Sequence of chain 1.D:
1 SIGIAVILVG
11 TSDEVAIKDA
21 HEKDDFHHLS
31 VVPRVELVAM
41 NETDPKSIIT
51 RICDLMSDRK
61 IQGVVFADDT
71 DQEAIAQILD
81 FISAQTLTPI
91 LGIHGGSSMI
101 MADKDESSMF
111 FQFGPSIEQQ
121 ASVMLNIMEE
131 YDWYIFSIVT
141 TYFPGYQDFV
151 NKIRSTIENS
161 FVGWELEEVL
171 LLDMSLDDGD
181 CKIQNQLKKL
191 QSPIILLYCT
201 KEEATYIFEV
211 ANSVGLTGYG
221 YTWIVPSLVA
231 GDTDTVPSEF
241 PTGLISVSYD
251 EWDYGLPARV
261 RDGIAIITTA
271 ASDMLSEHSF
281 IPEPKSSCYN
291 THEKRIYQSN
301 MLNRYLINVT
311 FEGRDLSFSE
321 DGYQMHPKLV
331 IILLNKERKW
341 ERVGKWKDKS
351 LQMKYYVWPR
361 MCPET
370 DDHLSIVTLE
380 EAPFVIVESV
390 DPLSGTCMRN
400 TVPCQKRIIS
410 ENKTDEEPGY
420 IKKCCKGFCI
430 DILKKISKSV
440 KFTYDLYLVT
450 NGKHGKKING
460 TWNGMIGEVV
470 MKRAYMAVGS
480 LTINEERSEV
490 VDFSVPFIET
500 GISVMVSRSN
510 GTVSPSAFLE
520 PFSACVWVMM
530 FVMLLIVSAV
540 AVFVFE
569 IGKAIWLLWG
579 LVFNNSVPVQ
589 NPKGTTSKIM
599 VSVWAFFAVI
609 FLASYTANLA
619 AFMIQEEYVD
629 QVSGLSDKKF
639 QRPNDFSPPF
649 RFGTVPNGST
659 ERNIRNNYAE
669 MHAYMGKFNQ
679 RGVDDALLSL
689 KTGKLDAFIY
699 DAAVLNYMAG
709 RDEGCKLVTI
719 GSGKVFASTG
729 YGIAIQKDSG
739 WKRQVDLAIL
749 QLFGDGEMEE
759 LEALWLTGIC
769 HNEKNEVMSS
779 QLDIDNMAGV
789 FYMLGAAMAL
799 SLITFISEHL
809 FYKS

This protein binds this small molecule.
Small molecule (SMILES): CC(=O)N[C@@H]1[C@@H](O)[C@H](O)[C@@H](CO)O[C@H]1O

Binding-site contacts:
Ligand atom C2 contacts residue ASN41 of chain 1.D at 2.4 Å.
Ligand atom O7 contacts residue ASN41 of chain 1.D at 4.4 Å.
Ligand atom N2 contacts residue ASN41 of chain 1.D at 2.9 Å (h-bond).
Ligand atom O6 contacts residue ASN41 of chain 1.D at 4.4 Å.
Ligand atom C3 contacts residue ASN41 of chain 1.D at 3.8 Å.
Ligand atom C1 contacts residue ASN41 of chain 1.D at 1.4 Å.
Ligand atom C7 contacts residue ASN41 of chain 1.D at 3.9 Å.
Ligand atom C4 contacts residue ASN41 of chain 1.D at 4.2 Å.
Ligand atom O5 contacts residue ASN41 of chain 1.D at 2.3 Å (h-bond).
Ligand atom C5 contacts residue ASN41 of chain 1.D at 3.6 Å.